This small molecule binds to this protein.
Small molecule (SMILES): O=C(O)C[C@H](NC(=O)CP(=O)(O)O)C(=O)O

Sequence of chain 1.A:
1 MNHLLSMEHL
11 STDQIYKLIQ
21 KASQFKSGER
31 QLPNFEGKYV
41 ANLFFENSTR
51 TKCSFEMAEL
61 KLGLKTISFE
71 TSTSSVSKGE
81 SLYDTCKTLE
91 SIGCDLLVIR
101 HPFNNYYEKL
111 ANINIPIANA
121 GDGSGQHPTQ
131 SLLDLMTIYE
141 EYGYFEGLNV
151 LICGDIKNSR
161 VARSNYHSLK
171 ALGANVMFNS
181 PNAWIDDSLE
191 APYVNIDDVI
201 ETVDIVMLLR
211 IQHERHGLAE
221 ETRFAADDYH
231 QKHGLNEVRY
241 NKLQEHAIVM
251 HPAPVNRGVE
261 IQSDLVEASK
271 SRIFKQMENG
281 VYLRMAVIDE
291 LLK

Sequence of chain 1.B:
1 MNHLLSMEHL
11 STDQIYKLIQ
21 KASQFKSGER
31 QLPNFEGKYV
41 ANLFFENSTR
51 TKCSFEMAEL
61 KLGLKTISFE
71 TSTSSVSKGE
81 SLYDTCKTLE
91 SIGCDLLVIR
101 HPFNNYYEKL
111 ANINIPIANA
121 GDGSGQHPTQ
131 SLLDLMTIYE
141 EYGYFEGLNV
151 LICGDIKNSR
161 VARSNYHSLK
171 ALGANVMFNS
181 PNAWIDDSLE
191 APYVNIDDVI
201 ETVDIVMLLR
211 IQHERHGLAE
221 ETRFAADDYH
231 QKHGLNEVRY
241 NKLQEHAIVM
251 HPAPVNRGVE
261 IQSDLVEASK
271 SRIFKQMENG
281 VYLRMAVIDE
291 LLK

Binding-site contacts:
Ligand atom O1 contacts residue THR51 of chain 1.A at 3.0 Å (h-bond).
Ligand atom O3 contacts residue LYS78 of chain 1.B at 3.0 Å (salt-bridge).
Ligand atom O2P contacts residue SER48 of chain 1.A at 2.6 Å (h-bond).
Ligand atom O2P contacts residue THR49 of chain 1.A at 3.7 Å.
Ligand atom O2 contacts residue ARG160 of chain 1.A at 2.8 Å (salt-bridge).
Ligand atom O3P contacts residue SER75 of chain 1.B at 3.0 Å (h-bond).
Ligand atom C5 contacts residue GLN212 of chain 1.A at 3.5 Å.
Ligand atom O1 contacts residue HIS127 of chain 1.A at 2.6 Å (h-bond).
Ligand atom O1P contacts residue SER48 of chain 1.A at 3.7 Å.
Ligand atom P contacts residue ARG100 of chain 1.A at 3.7 Å.
Ligand atom C5 contacts residue ALA253 of chain 1.A at 3.6 Å (hydrophobic).
Ligand atom O3P contacts residue THR49 of chain 1.A at 3.0 Å (h-bond).
Ligand atom C1P contacts residue ARG50 of chain 1.A at 3.5 Å.
Ligand atom O5 contacts residue GLN212 of chain 1.A at 2.9 Å (h-bond).
Ligand atom N2 contacts residue ALA253 of chain 1.A at 2.9 Å (h-bond).
Ligand atom O3 contacts residue ARG100 of chain 1.A at 3.1 Å (salt-bridge).
Ligand atom O1P contacts residue ARG100 of chain 1.A at 3.0 Å (salt-bridge).
Ligand atom C4 contacts residue ARG160 of chain 1.A at 3.6 Å.
Ligand atom C3 contacts residue LYS78 of chain 1.B at 3.1 Å.
Ligand atom C2 contacts residue ALA253 of chain 1.A at 3.6 Å (hydrophobic).
Ligand atom P contacts residue SER75 of chain 1.B at 3.4 Å.
Ligand atom O4 contacts residue ALA253 of chain 1.A at 3.7 Å.
Ligand atom C1 contacts residue ALA253 of chain 1.A at 3.6 Å (hydrophobic).
Ligand atom C3 contacts residue ALA253 of chain 1.A at 3.5 Å (hydrophobic).
Ligand atom C5 contacts residue ARG210 of chain 1.A at 3.6 Å.
Ligand atom C4 contacts residue HIS127 of chain 1.A at 3.7 Å.
Ligand atom O1P contacts residue SER75 of chain 1.B at 2.8 Å (h-bond).
Ligand atom O3P contacts residue ARG50 of chain 1.A at 2.9 Å (salt-bridge).
Ligand atom O4 contacts residue PRO252 of chain 1.A at 3.4 Å.
Ligand atom O5 contacts residue ARG210 of chain 1.A at 2.5 Å (salt-bridge).
Ligand atom O3 contacts residue ARG160 of chain 1.A at 2.9 Å (salt-bridge).
Ligand atom O1 contacts residue ARG100 of chain 1.A at 3.0 Å (salt-bridge).
Ligand atom C1P contacts residue ALA253 of chain 1.A at 3.5 Å (hydrophobic).
Ligand atom C4 contacts residue LYS78 of chain 1.B at 3.7 Å.
Ligand atom P contacts residue THR49 of chain 1.A at 3.7 Å.
Ligand atom O2 contacts residue HIS127 of chain 1.A at 3.5 Å.
Ligand atom O2P contacts residue ARG50 of chain 1.A at 3.6 Å (salt-bridge).
Ligand atom O1P contacts residue LYS78 of chain 1.B at 2.9 Å (salt-bridge).
Ligand atom O2P contacts residue THR51 of chain 1.A at 2.9 Å (h-bond).
Ligand atom O2P contacts residue ARG100 of chain 1.A at 3.3 Å (salt-bridge).